A small-molecule ligand and the protein it binds are described below.
Small molecule (SMILES): CC(C)=CCC/C(C)=C/CC/C(C)=C/CS[P](=O)(O)OP(=O)(O)O

Binding-site contacts:
Ligand atom O3A contacts residue SER26 of chain 1.A at 3.5 Å.
Ligand atom C9 contacts residue PHE27 of chain 1.A at 3.7 Å (hydrophobic).
Ligand atom C8 contacts residue LEU184 of chain 1.A at 3.8 Å (hydrophobic).
Ligand atom O2B contacts residue THR23 of chain 1.A at 3.6 Å.
Ligand atom C3 contacts residue GLN185 of chain 1.A at 3.8 Å.
Ligand atom C12 contacts residue MET180 of chain 1.A at 3.5 Å (hydrophobic).
Ligand atom O1B contacts residue PHE27 of chain 1.A at 3.4 Å.
Ligand atom C1 contacts residue ASN188 of chain 1.A at 3.6 Å.
Ligand atom O2B contacts residue TYR46 of chain 1.A at 3.8 Å.
Ligand atom C14 contacts residue LEU156 of chain 1.A at 3.8 Å (hydrophobic).
Ligand atom C12 contacts residue GLY181 of chain 1.A at 3.9 Å.
Ligand atom C15 contacts residue MET180 of chain 1.A at 3.7 Å (hydrophobic).
Ligand atom C15 contacts residue GLY153 of chain 1.A at 3.5 Å.
Ligand atom C4 contacts residue GLN185 of chain 1.A at 3.0 Å.
Ligand atom C14 contacts residue MET180 of chain 1.A at 3.9 Å (hydrophobic).
Ligand atom C6 contacts residue FPS1 of chain 1.F at 3.6 Å.
Ligand atom C5 contacts residue ALA149 of chain 1.A at 3.9 Å (hydrophobic).
Ligand atom O1B contacts residue TYR46 of chain 1.A at 3.0 Å (h-bond).
Ligand atom O2B contacts residue ARG50 of chain 1.A at 2.6 Å (salt-bridge).
Ligand atom C8 contacts residue VAL152 of chain 1.A at 3.8 Å (hydrophobic).
Ligand atom C13 contacts residue GLY153 of chain 1.A at 3.7 Å.
Ligand atom C15 contacts residue SER157 of chain 1.A at 3.7 Å.
Ligand atom C12 contacts residue GLY153 of chain 1.A at 3.3 Å.
Ligand atom O3B contacts residue SER26 of chain 1.A at 3.1 Å.
Ligand atom O1B contacts residue SER24 of chain 1.A at 3.0 Å (h-bond).
Ligand atom C14 contacts residue CYS262 of chain 1.A at 3.7 Å (hydrophobic).
Ligand atom O2A contacts residue FPS1 of chain 1.F at 3.6 Å (h-bond).
Ligand atom PB contacts residue SER26 of chain 1.A at 3.7 Å.
Ligand atom C9 contacts residue LEU184 of chain 1.A at 3.9 Å (hydrophobic).
Ligand atom C15 contacts residue TYR249 of chain 1.A at 3.4 Å (hydrophobic).
Ligand atom C11 contacts residue LEU184 of chain 1.A at 3.9 Å (hydrophobic).
Ligand atom O3A contacts residue PHE27 of chain 1.A at 3.4 Å.
Ligand atom O1A contacts residue SER26 of chain 1.A at 3.2 Å (h-bond).
Ligand atom C10 contacts residue GLY153 of chain 1.A at 3.6 Å.
Ligand atom C13 contacts residue MET180 of chain 1.A at 3.8 Å (hydrophobic).
Ligand atom C4 contacts residue ASN188 of chain 1.A at 3.0 Å.
Ligand atom C1 contacts residue FPS1 of chain 1.F at 3.4 Å.
Ligand atom PB contacts residue ARG50 of chain 1.A at 3.9 Å.
Ligand atom S1 contacts residue ASN188 of chain 1.A at 3.1 Å (h-bond).
Ligand atom O3B contacts residue SER24 of chain 1.A at 2.8 Å (h-bond).

Sequence of chain 1.A:
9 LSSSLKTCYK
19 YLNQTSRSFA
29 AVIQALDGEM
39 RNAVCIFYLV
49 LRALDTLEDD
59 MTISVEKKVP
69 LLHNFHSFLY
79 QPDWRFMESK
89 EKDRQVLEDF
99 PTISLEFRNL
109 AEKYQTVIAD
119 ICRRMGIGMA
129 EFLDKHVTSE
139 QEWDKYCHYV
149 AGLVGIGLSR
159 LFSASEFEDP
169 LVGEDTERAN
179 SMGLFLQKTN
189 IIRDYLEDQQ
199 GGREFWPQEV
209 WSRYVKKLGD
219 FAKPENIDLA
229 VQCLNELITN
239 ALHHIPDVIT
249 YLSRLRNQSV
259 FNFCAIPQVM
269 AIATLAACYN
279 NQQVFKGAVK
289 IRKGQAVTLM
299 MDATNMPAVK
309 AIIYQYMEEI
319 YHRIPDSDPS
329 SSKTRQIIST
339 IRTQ